Sequence of chain 1.A:
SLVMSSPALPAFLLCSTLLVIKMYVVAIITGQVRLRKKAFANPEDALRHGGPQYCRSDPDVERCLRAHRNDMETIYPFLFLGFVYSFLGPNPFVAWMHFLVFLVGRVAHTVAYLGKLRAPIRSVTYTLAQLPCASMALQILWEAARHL

This small molecule binds to this protein.
Small molecule (SMILES): O=C(Nc1nc(-c2ccccc2)cs1)c1ccccc1Cl

Sequence of chain 2.A:
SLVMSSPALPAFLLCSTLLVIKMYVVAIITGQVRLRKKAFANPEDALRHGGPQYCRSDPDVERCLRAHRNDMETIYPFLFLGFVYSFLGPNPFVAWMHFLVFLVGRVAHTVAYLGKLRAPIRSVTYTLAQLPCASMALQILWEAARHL

Binding-site contacts:
Ligand atom C15 contacts residue VAL130 of chain 1.A at 4.2 Å (hydrophobic).
Ligand atom C5 contacts residue SER129 of chain 1.A at 3.6 Å.
Ligand atom C8 contacts residue GSH1 of chain 1.C at 4.2 Å.
Ligand atom C8 contacts residue PHE46 of chain 2.A at 4.2 Å (hydrophobic).
Ligand atom C3 contacts residue SER129 of chain 1.A at 3.6 Å.
Ligand atom N1 contacts residue SER129 of chain 1.A at 3.4 Å (h-bond).
Ligand atom C11 contacts residue THR133 of chain 1.A at 3.8 Å.
Ligand atom CL contacts residue ASP51 of chain 2.A at 3.5 Å.
Ligand atom CL contacts residue SER129 of chain 1.A at 3.4 Å.
Ligand atom C4 contacts residue GSH1 of chain 1.C at 4.3 Å.
Ligand atom C contacts residue PRO126 of chain 1.A at 4.1 Å (hydrophobic).
Ligand atom C6 contacts residue PHE46 of chain 2.A at 3.6 Å (hydrophobic).
Ligand atom N contacts residue SER129 of chain 1.A at 3.6 Å.
Ligand atom C4 contacts residue SER129 of chain 1.A at 3.7 Å.
Ligand atom C6 contacts residue GSH1 of chain 1.C at 3.8 Å.
Ligand atom S contacts residue PRO126 of chain 1.A at 3.6 Å.
Ligand atom C6 contacts residue ASP51 of chain 2.A at 3.7 Å.
Ligand atom C1 contacts residue PRO126 of chain 1.A at 3.6 Å (hydrophobic).
Ligand atom C2 contacts residue SER129 of chain 1.A at 3.7 Å.
Ligand atom C13 contacts residue VAL130 of chain 1.A at 4.3 Å (hydrophobic).
Ligand atom C10 contacts residue VAL130 of chain 1.A at 4.0 Å (hydrophobic).
Ligand atom C7 contacts residue GSH1 of chain 1.C at 3.9 Å.
Ligand atom C6 contacts residue ARG128 of chain 1.A at 4.1 Å.
Ligand atom C4 contacts residue HIS55 of chain 2.A at 3.7 Å.
Ligand atom C8 contacts residue GLY37 of chain 2.A at 4.1 Å.
Ligand atom C11 contacts residue VAL130 of chain 1.A at 3.8 Å (hydrophobic).
Ligand atom C7 contacts residue ARG40 of chain 2.A at 4.1 Å.
Ligand atom O contacts residue HIS55 of chain 2.A at 2.6 Å (h-bond).
Ligand atom C7 contacts residue PHE46 of chain 2.A at 3.7 Å (hydrophobic).
Ligand atom CL contacts residue ALA125 of chain 1.A at 4.2 Å.
Ligand atom C2 contacts residue PRO126 of chain 1.A at 4.2 Å (hydrophobic).
Ligand atom C11 contacts residue SER129 of chain 1.A at 4.2 Å.
Ligand atom C8 contacts residue LEU41 of chain 2.A at 4.0 Å (hydrophobic).
Ligand atom C5 contacts residue GSH1 of chain 1.C at 4.0 Å.
Ligand atom C5 contacts residue HIS55 of chain 2.A at 4.0 Å.
Ligand atom CL contacts residue HIS55 of chain 2.A at 4.0 Å.
Ligand atom C12 contacts residue VAL130 of chain 1.A at 4.0 Å (hydrophobic).
Ligand atom C3 contacts residue HIS55 of chain 2.A at 3.5 Å.
Ligand atom C9 contacts residue LEU41 of chain 2.A at 3.9 Å (hydrophobic).
Ligand atom C12 contacts residue THR133 of chain 1.A at 3.7 Å.